A protein and the small-molecule ligand that binds it are described below.
Small molecule (SMILES): COc1ccc(C[C@H](NC(=O)[C@H](C)NC(=O)CN2CCOCC2)C(=O)N[C@@H](Cc2ccccc2)[C@@H](O)C(C)(C)O)cc1

Sequence of chain 1.BA:
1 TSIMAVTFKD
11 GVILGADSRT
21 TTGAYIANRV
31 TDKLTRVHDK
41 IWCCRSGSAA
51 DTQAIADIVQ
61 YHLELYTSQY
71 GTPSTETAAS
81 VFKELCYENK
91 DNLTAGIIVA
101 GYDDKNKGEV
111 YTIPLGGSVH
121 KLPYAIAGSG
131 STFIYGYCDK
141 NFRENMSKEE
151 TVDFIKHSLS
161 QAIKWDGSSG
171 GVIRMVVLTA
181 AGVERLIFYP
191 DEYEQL

Binding-site contacts:
Ligand atom C11 contacts residue SO41 of chain 1.XA at 3.4 Å.
Ligand atom C24 contacts residue GLY47 of chain 1.BA at 3.5 Å.
Ligand atom C41 contacts residue GLY47 of chain 1.BA at 3.8 Å.
Ligand atom C27 contacts residue THR21 of chain 1.BA at 3.5 Å.
Ligand atom C8 contacts residue THR1 of chain 1.BA at 2.3 Å.
Ligand atom C10 contacts residue THR1 of chain 1.BA at 2.4 Å.
Ligand atom C12 contacts residue SER168 of chain 1.BA at 3.1 Å.
Ligand atom C5 contacts residue THR20 of chain 1.BA at 3.8 Å.
Ligand atom C3 contacts residue ARG45 of chain 1.BA at 3.5 Å.
Ligand atom O13 contacts residue THR1 of chain 1.BA at 3.6 Å.
Ligand atom C43 contacts residue GLY47 of chain 1.BA at 3.7 Å.
Ligand atom C12 contacts residue LYS33 of chain 1.BA at 3.7 Å.
Ligand atom C3 contacts residue THR31 of chain 1.BA at 3.5 Å.
Ligand atom O37 contacts residue THR21 of chain 1.BA at 3.4 Å (h-bond).
Ligand atom C7 contacts residue THR1 of chain 1.BA at 2.8 Å.
Ligand atom C9 contacts residue SO41 of chain 1.XA at 3.6 Å.
Ligand atom C4 contacts residue THR31 of chain 1.BA at 3.7 Å.
Ligand atom N22 contacts residue THR1 of chain 1.BA at 3.7 Å.
Ligand atom O49 contacts residue THR21 of chain 1.BA at 3.2 Å (h-bond).
Ligand atom C11 contacts residue SER168 of chain 1.BA at 3.6 Å.
Ligand atom O45 contacts residue THR94 of chain 1.BA at 3.7 Å.
Ligand atom C4 contacts residue THR20 of chain 1.BA at 3.3 Å.
Ligand atom C11 contacts residue THR1 of chain 1.BA at 1.5 Å.
Ligand atom C11 contacts residue SER129 of chain 1.BA at 3.1 Å.
Ligand atom O39 contacts residue ALA49 of chain 1.BA at 3.3 Å (h-bond).
Ligand atom C2 contacts residue ARG45 of chain 1.BA at 3.0 Å.
Ligand atom C9 contacts residue THR1 of chain 1.BA at 1.4 Å.
Ligand atom N22 contacts residue GLY47 of chain 1.BA at 3.0 Å (h-bond).
Ligand atom O49 contacts residue THR20 of chain 1.BA at 3.6 Å.
Ligand atom C23 contacts residue GLY47 of chain 1.BA at 3.7 Å.
Ligand atom O21 contacts residue GLY47 of chain 1.BA at 3.4 Å (h-bond).
Ligand atom C42 contacts residue GLY47 of chain 1.BA at 3.4 Å.
Ligand atom C12 contacts residue ARG19 of chain 1.BA at 3.1 Å.
Ligand atom C12 contacts residue THR1 of chain 1.BA at 2.8 Å.
Ligand atom C43 contacts residue SER48 of chain 1.BA at 3.6 Å.
Ligand atom C1 contacts residue ARG45 of chain 1.BA at 3.5 Å.
Ligand atom N25 contacts residue THR21 of chain 1.BA at 3.1 Å (h-bond).
Ligand atom O21 contacts residue SO41 of chain 1.XA at 2.3 Å (h-bond).
Ligand atom C7 contacts residue GLY47 of chain 1.BA at 3.7 Å.
Ligand atom O21 contacts residue THR1 of chain 1.BA at 2.3 Å (h-bond).

Sequence of chain 1.V:
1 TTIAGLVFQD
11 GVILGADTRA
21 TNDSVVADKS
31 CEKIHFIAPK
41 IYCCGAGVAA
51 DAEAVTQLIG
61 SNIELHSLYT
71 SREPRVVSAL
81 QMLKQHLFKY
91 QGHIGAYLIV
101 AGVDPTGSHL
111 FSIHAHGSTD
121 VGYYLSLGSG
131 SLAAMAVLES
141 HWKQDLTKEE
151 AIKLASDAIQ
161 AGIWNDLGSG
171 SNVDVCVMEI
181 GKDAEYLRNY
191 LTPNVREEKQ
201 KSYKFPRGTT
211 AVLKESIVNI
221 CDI